Sequence of chain 1.D:
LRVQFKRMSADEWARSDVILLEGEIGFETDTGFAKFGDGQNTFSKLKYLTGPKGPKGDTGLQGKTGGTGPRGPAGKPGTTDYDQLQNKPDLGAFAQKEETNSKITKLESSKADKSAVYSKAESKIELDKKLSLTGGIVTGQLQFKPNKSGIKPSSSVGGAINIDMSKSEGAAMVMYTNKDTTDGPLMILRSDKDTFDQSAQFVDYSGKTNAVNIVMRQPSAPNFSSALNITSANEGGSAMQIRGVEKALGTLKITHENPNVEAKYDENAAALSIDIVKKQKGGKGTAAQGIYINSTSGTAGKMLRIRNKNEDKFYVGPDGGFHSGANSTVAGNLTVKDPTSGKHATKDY

Sequence of chain 1.F:
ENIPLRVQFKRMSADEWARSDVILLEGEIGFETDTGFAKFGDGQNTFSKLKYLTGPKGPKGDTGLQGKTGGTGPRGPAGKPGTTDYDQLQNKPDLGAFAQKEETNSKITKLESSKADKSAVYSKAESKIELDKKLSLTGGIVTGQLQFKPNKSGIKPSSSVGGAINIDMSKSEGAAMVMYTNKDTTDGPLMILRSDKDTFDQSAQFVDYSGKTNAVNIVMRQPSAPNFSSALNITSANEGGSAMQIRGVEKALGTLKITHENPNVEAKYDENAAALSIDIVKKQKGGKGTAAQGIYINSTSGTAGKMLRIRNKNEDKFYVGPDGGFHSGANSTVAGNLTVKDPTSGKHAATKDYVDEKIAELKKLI

Sequence of chain 1.E:
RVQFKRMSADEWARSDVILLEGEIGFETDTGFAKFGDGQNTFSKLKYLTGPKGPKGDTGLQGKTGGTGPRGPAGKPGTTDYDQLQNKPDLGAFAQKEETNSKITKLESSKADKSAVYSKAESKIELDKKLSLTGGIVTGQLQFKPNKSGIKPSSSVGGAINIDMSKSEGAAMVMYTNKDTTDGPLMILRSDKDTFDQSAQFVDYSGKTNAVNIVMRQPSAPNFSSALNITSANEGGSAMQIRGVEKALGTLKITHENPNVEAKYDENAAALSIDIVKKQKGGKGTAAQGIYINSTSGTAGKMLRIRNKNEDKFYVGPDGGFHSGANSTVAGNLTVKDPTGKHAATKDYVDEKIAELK

A protein and the small-molecule ligand that binds it are described below.
Small molecule (SMILES): CC(=O)N[C@@H]1[C@@H](O[C@@H]2O[C@H](C(=O)O)[C@@H](O[C@@H]3O[C@H](CO)[C@@H](O)[C@H](O[C@@H]4OC(C(=O)O)=C[C@H](O)[C@H]4O)[C@H]3NC(C)=O)[C@H](O)[C@H]2O)[C@H](O)[C@@H](CO)O[C@H]1O

Binding-site contacts:
Ligand atom C3 contacts residue ARG313 of chain 1.F at 3.7 Å.
Ligand atom N2 contacts residue LEU255 of chain 1.F at 3.7 Å.
Ligand atom O3 contacts residue LEU255 of chain 1.F at 3.8 Å.
Ligand atom C6 contacts residue GLN295 of chain 1.D at 3.3 Å.
Ligand atom C1 contacts residue ARG313 of chain 1.F at 3.1 Å.
Ligand atom C8 contacts residue ASP318 of chain 1.F at 3.7 Å.
Ligand atom O3 contacts residue ASN274 of chain 1.E at 2.7 Å (h-bond).
Ligand atom C5 contacts residue LYS308 of chain 1.F at 3.6 Å.
Ligand atom C6 contacts residue NAG1 of chain 1.P at 3.5 Å.
Ligand atom C6 contacts residue TYR298 of chain 1.D at 3.5 Å (hydrophobic).
Ligand atom O6B contacts residue TYR298 of chain 1.D at 3.2 Å.
Ligand atom C4 contacts residue ASN274 of chain 1.E at 3.6 Å.
Ligand atom O6A contacts residue GLN295 of chain 1.D at 2.4 Å (h-bond).
Ligand atom C8 contacts residue ARG313 of chain 1.F at 3.2 Å.
Ligand atom C5 contacts residue TYR298 of chain 1.D at 3.6 Å (hydrophobic).
Ligand atom C3 contacts residue ASN274 of chain 1.E at 3.7 Å.
Ligand atom C3 contacts residue ALA254 of chain 1.F at 3.9 Å (hydrophobic).
Ligand atom C6 contacts residue GLU273 of chain 1.E at 3.7 Å.
Ligand atom O5 contacts residue ARG313 of chain 1.F at 3.2 Å (salt-bridge).
Ligand atom O6B contacts residue ASN274 of chain 1.E at 2.9 Å (h-bond).
Ligand atom C1 contacts residue ASN274 of chain 1.E at 3.5 Å.
Ligand atom C6 contacts residue ASN274 of chain 1.E at 3.4 Å.
Ligand atom O4 contacts residue ALA254 of chain 1.F at 3.6 Å.
Ligand atom O5 contacts residue ASN274 of chain 1.E at 3.5 Å (h-bond).
Ligand atom C2 contacts residue ASN274 of chain 1.E at 3.7 Å.
Ligand atom O6A contacts residue NAG1 of chain 1.P at 3.1 Å (h-bond).
Ligand atom O6A contacts residue ASN274 of chain 1.E at 3.1 Å (h-bond).
Ligand atom C6 contacts residue LYS259 of chain 1.F at 3.6 Å.
Ligand atom O7 contacts residue LEU255 of chain 1.F at 3.6 Å.
Ligand atom O7 contacts residue ASN274 of chain 1.E at 3.6 Å (h-bond).
Ligand atom C7 contacts residue LEU255 of chain 1.F at 3.7 Å (hydrophobic).
Ligand atom O4 contacts residue TYR298 of chain 1.D at 3.6 Å.
Ligand atom O6B contacts residue GLN295 of chain 1.D at 3.7 Å.
Ligand atom O6 contacts residue LYS308 of chain 1.F at 3.4 Å (salt-bridge).
Ligand atom O6A contacts residue LYS259 of chain 1.F at 2.3 Å (salt-bridge).
Ligand atom C6 contacts residue LYS308 of chain 1.F at 3.5 Å.
Ligand atom O4 contacts residue GLN295 of chain 1.D at 3.5 Å (h-bond).
Ligand atom O4 contacts residue ARG311 of chain 1.F at 3.4 Å (salt-bridge).
Ligand atom O6B contacts residue NAG1 of chain 1.P at 3.6 Å.
Ligand atom C8 contacts residue ARG311 of chain 1.F at 3.4 Å.